Sequence of chain 2.A:
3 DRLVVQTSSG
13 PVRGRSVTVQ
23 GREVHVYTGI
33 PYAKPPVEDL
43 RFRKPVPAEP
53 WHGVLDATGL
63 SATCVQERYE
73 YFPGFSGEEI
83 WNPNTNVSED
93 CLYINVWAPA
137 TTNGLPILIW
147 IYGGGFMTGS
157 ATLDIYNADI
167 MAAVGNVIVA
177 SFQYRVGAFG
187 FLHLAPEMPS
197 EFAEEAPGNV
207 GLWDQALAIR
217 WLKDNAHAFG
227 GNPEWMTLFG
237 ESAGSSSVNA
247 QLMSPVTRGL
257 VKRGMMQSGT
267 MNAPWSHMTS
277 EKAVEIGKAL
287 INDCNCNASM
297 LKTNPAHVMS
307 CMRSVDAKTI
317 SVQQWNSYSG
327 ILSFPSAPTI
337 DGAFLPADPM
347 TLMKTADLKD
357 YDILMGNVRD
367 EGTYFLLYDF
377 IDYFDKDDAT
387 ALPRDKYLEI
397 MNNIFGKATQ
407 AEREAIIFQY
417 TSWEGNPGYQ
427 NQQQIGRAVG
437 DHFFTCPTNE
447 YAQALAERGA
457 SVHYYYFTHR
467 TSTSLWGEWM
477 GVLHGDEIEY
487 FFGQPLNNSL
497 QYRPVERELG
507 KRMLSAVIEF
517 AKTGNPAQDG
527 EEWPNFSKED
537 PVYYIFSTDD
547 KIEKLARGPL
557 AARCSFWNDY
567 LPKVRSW

Binding-site contacts:
Ligand atom C6 contacts residue ASN88 of chain 2.A at 3.8 Å.
Ligand atom C4 contacts residue ASN88 of chain 2.A at 3.8 Å.
Ligand atom N2 contacts residue ASN88 of chain 2.A at 3.2 Å (h-bond).
Ligand atom C2 contacts residue ASN88 of chain 2.A at 2.4 Å.
Ligand atom C3 contacts residue ASN88 of chain 2.A at 3.7 Å.
Ligand atom C1 contacts residue ASN88 of chain 2.A at 1.4 Å.
Ligand atom O7 contacts residue ASN88 of chain 2.A at 3.6 Å.
Ligand atom C5 contacts residue ASN88 of chain 2.A at 3.5 Å.
Ligand atom O5 contacts residue ASN88 of chain 2.A at 2.6 Å (h-bond).
Ligand atom C7 contacts residue ASN88 of chain 2.A at 3.8 Å.

This small molecule binds to this protein.
Small molecule (SMILES): CC(=O)N[C@@H]1[C@@H](O)[C@H](O)[C@@H](CO)O[C@H]1O